Sequence of chain 1.A:
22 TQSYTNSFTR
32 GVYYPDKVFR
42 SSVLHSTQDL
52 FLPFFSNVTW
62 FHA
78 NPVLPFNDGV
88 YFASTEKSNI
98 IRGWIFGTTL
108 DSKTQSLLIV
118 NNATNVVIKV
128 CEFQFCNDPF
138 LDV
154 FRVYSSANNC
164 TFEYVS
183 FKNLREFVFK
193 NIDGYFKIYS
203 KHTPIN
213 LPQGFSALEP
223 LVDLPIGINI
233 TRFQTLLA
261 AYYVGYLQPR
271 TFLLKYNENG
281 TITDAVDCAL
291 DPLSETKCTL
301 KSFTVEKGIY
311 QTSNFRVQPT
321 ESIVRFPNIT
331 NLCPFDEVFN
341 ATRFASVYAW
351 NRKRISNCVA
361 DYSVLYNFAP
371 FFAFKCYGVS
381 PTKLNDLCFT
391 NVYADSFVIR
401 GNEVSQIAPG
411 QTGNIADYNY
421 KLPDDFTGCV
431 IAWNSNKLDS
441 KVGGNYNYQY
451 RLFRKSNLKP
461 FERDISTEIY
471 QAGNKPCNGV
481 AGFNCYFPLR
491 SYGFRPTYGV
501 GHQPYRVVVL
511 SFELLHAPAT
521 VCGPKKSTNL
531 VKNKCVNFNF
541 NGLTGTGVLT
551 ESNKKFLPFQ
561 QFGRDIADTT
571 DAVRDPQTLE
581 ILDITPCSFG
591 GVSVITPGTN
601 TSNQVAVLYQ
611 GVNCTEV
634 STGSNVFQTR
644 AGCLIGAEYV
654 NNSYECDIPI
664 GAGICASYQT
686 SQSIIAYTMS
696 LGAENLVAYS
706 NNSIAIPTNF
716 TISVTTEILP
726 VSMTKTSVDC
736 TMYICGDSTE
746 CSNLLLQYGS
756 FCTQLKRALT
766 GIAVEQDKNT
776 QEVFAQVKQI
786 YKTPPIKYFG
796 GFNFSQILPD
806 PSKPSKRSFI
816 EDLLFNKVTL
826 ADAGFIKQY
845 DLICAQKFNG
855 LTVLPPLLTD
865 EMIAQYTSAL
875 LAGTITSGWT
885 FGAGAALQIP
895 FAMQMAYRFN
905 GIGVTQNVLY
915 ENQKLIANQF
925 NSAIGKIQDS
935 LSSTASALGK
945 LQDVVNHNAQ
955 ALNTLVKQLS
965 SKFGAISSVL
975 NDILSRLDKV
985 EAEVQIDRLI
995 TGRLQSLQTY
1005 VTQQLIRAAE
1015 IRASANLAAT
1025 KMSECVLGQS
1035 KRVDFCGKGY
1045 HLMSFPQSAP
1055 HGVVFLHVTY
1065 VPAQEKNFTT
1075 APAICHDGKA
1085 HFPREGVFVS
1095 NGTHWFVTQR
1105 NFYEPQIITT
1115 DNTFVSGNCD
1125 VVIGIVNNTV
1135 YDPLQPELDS

Sequence of chain 1.B:
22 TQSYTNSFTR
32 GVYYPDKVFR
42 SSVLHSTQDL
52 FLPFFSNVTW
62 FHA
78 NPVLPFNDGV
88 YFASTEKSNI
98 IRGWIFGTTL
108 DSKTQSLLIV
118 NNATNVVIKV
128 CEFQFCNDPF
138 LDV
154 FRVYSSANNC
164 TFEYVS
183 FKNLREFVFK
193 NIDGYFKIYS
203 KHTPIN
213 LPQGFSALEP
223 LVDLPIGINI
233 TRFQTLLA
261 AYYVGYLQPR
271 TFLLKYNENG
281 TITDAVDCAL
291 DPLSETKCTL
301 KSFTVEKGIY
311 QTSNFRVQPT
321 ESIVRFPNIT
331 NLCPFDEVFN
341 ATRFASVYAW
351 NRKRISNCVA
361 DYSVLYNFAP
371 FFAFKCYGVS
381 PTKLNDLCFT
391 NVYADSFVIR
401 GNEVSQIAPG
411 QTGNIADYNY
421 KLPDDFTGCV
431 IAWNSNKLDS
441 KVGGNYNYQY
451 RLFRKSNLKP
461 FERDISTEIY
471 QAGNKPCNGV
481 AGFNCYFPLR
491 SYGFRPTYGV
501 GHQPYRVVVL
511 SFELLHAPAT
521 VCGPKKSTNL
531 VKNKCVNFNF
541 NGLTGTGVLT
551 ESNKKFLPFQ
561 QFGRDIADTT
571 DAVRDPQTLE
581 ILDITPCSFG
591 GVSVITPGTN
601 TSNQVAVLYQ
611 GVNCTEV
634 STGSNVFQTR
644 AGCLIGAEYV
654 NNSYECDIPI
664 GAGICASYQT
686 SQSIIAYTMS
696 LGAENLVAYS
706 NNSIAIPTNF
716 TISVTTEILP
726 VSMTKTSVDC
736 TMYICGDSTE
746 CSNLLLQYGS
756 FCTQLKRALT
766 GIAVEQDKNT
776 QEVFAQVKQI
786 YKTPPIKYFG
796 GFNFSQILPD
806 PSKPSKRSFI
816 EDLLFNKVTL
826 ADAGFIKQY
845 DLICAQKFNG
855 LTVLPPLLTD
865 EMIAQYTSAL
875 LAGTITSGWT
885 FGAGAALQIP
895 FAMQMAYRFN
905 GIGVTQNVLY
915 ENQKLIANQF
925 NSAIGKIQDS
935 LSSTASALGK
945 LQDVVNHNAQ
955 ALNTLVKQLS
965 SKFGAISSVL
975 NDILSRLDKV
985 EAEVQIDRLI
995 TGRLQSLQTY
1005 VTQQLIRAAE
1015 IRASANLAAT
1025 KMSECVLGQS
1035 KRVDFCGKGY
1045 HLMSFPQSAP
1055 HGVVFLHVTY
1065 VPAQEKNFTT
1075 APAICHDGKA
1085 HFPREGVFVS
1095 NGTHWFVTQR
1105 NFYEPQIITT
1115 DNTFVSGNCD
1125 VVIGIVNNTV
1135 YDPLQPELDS

A small-molecule ligand and the protein it binds are described below.
Small molecule (SMILES): CC(=O)N[C@@H]1[C@@H](O)[C@H](O)[C@@H](CO)O[C@H]1O

Binding-site contacts:
Ligand atom C3 contacts residue ALA703 of chain 1.B at 4.2 Å (hydrophobic).
Ligand atom N2 contacts residue GLN892 of chain 1.A at 4.2 Å.
Ligand atom O5 contacts residue ASN1071 of chain 1.B at 2.3 Å (h-bond).
Ligand atom C1 contacts residue ASN1071 of chain 1.B at 1.4 Å.
Ligand atom C8 contacts residue GLU1069 of chain 1.B at 3.5 Å.
Ligand atom C1 contacts residue GLN892 of chain 1.A at 4.0 Å.
Ligand atom O7 contacts residue ASN1071 of chain 1.B at 3.8 Å.
Ligand atom C6 contacts residue ALA703 of chain 1.B at 4.5 Å (hydrophobic).
Ligand atom C8 contacts residue ASN1071 of chain 1.B at 3.6 Å.
Ligand atom C5 contacts residue ASN1071 of chain 1.B at 3.6 Å.
Ligand atom O4 contacts residue ALA703 of chain 1.B at 4.0 Å.
Ligand atom C4 contacts residue ASN1071 of chain 1.B at 4.2 Å.
Ligand atom C4 contacts residue ALA703 of chain 1.B at 4.2 Å (hydrophobic).
Ligand atom C7 contacts residue ASN1071 of chain 1.B at 3.3 Å.
Ligand atom C8 contacts residue LYS1070 of chain 1.B at 4.0 Å.
Ligand atom N2 contacts residue ASN1071 of chain 1.B at 2.8 Å (h-bond).
Ligand atom C2 contacts residue ASN1071 of chain 1.B at 2.5 Å.
Ligand atom C3 contacts residue ASN1071 of chain 1.B at 3.8 Å.
Ligand atom C5 contacts residue ALA703 of chain 1.B at 3.7 Å (hydrophobic).